The protein below binds the small molecule below.
Small molecule (SMILES): Cn1ncc(C(=O)N2CCC2)c1C(=O)Nc1ccn2nc(-c3ccccc3)nc2c1

Sequence of chain 1.D:
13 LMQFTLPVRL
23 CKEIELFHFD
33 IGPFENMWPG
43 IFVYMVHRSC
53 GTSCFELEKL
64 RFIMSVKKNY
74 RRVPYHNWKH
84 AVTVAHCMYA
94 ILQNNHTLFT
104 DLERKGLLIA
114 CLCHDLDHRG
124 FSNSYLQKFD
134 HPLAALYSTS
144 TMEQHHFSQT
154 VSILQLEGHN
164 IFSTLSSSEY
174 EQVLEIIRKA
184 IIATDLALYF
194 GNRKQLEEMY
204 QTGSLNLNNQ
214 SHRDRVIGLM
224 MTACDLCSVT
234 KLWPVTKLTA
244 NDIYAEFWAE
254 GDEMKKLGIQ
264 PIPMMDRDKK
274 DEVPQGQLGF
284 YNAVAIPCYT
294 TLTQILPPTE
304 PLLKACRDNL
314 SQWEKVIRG

Binding-site contacts:
Ligand atom C20 contacts residue TYR247 of chain 1.D at 3.1 Å (hydrophobic).
Ligand atom N24 contacts residue MET267 of chain 1.D at 3.5 Å.
Ligand atom N24 contacts residue TYR247 of chain 1.D at 2.3 Å (h-bond).
Ligand atom C6 contacts residue VAL232 of chain 1.D at 3.7 Å (hydrophobic).
Ligand atom C23 contacts residue MET267 of chain 1.D at 3.5 Å (hydrophobic).
Ligand atom C29 contacts residue GLU275 of chain 1.D at 3.5 Å.
Ligand atom C20 contacts residue MET267 of chain 1.D at 3.4 Å (hydrophobic).
Ligand atom C14 contacts residue HIS79 of chain 1.D at 3.6 Å.
Ligand atom N5 contacts residue SER231 of chain 1.D at 3.4 Å (h-bond).
Ligand atom C30 contacts residue TYR247 of chain 1.D at 3.8 Å (hydrophobic).
Ligand atom N22 contacts residue MET267 of chain 1.D at 3.4 Å.
Ligand atom C25 contacts residue GLY279 of chain 1.D at 3.2 Å.
Ligand atom C28 contacts residue GLU275 of chain 1.D at 3.2 Å.
Ligand atom C18 contacts residue MET267 of chain 1.D at 3.2 Å (hydrophobic).
Ligand atom C29 contacts residue VAL276 of chain 1.D at 3.8 Å (hydrophobic).
Ligand atom C23 contacts residue GLY279 of chain 1.D at 3.4 Å.
Ligand atom N5 contacts residue ILE246 of chain 1.D at 3.6 Å.
Ligand atom C6 contacts residue ILE246 of chain 1.D at 3.8 Å (hydrophobic).
Ligand atom N9 contacts residue PHE283 of chain 1.D at 3.5 Å.
Ligand atom C3 contacts residue PHE283 of chain 1.D at 3.6 Å (hydrophobic).
Ligand atom C26 contacts residue GLY279 of chain 1.D at 3.4 Å.
Ligand atom N1 contacts residue ILE246 of chain 1.D at 3.6 Å.
Ligand atom N22 contacts residue GLY279 of chain 1.D at 3.8 Å.
Ligand atom C19 contacts residue GLN280 of chain 1.D at 3.5 Å.
Ligand atom O10 contacts residue GLN280 of chain 1.D at 2.7 Å (h-bond).
Ligand atom C2 contacts residue PHE283 of chain 1.D at 3.4 Å (hydrophobic).
Ligand atom C17 contacts residue PHE283 of chain 1.D at 3.3 Å (hydrophobic).
Ligand atom C17 contacts residue MET267 of chain 1.D at 3.5 Å (hydrophobic).
Ligand atom C16 contacts residue PHE283 of chain 1.D at 3.7 Å (hydrophobic).
Ligand atom C25 contacts residue MET267 of chain 1.D at 3.6 Å (hydrophobic).
Ligand atom C19 contacts residue TYR247 of chain 1.D at 3.4 Å (hydrophobic).
Ligand atom C23 contacts residue TYR247 of chain 1.D at 3.5 Å (hydrophobic).
Ligand atom N1 contacts residue PHE283 of chain 1.D at 3.6 Å.
Ligand atom O11 contacts residue PHE283 of chain 1.D at 3.5 Å.
Ligand atom C27 contacts residue PRO266 of chain 1.D at 3.8 Å (hydrophobic).
Ligand atom C30 contacts residue MET267 of chain 1.D at 3.5 Å (hydrophobic).
Ligand atom C7 contacts residue PHE283 of chain 1.D at 3.7 Å (hydrophobic).
Ligand atom C4 contacts residue LEU229 of chain 1.D at 3.8 Å (hydrophobic).
Ligand atom N21 contacts residue MET267 of chain 1.D at 3.3 Å (h-bond).
Ligand atom C19 contacts residue PHE250 of chain 1.D at 3.7 Å (hydrophobic).